The small molecule below binds the protein below.
Small molecule (SMILES): Cn1cc(CNc2cc(OC[C@H]3C[C@@H]3c3ccccn3)nc3ccnn23)cn1

Sequence of chain 1.A:
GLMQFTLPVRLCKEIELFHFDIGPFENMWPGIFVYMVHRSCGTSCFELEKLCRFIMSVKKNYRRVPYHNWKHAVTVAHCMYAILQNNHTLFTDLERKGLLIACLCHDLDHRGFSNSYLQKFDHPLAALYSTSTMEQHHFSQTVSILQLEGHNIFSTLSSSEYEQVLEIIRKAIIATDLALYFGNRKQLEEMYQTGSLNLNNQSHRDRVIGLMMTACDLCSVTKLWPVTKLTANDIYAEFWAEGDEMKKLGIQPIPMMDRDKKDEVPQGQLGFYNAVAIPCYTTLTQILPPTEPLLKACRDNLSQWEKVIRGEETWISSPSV

Binding-site contacts:
Ligand atom C contacts residue PHE285 of chain 1.A at 3.4 Å (hydrophobic).
Ligand atom N22 contacts residue HIS81 of chain 1.A at 3.4 Å.
Ligand atom N18 contacts residue TYR249 of chain 1.A at 2.6 Å (h-bond).
Ligand atom C20 contacts residue VAL234 of chain 1.A at 3.5 Å (hydrophobic).
Ligand atom C14 contacts residue MET269 of chain 1.A at 3.7 Å (hydrophobic).
Ligand atom N18 contacts residue GLY281 of chain 1.A at 3.6 Å.
Ligand atom C9 contacts residue GLN282 of chain 1.A at 3.3 Å.
Ligand atom C21 contacts residue ILE248 of chain 1.A at 3.8 Å (hydrophobic).
Ligand atom C20 contacts residue ILE248 of chain 1.A at 3.5 Å (hydrophobic).
Ligand atom C16 contacts residue MET269 of chain 1.A at 3.7 Å (hydrophobic).
Ligand atom N4 contacts residue ILE248 of chain 1.A at 3.7 Å.
Ligand atom N19 contacts residue ILE248 of chain 1.A at 3.5 Å.
Ligand atom C12 contacts residue TYR249 of chain 1.A at 3.4 Å (hydrophobic).
Ligand atom N23 contacts residue HIS81 of chain 1.A at 3.3 Å.
Ligand atom C21 contacts residue PHE285 of chain 1.A at 3.7 Å (hydrophobic).
Ligand atom C21 contacts residue GLN282 of chain 1.A at 3.5 Å.
Ligand atom C17 contacts residue TYR249 of chain 1.A at 3.6 Å (hydrophobic).
Ligand atom N22 contacts residue PHE252 of chain 1.A at 3.5 Å.
Ligand atom C15 contacts residue MET269 of chain 1.A at 3.7 Å (hydrophobic).
Ligand atom N contacts residue PHE285 of chain 1.A at 3.7 Å.
Ligand atom N5 contacts residue LEU231 of chain 1.A at 3.5 Å.
Ligand atom C25 contacts residue PHE252 of chain 1.A at 3.6 Å (hydrophobic).
Ligand atom C12 contacts residue GLY281 of chain 1.A at 3.5 Å.
Ligand atom N contacts residue GLN282 of chain 1.A at 3.2 Å (h-bond).
Ligand atom N23 contacts residue PHE252 of chain 1.A at 3.5 Å.
Ligand atom C25 contacts residue HIS81 of chain 1.A at 3.6 Å.
Ligand atom C13 contacts residue GLY281 of chain 1.A at 3.5 Å.
Ligand atom N4 contacts residue PHE285 of chain 1.A at 3.6 Å.
Ligand atom N18 contacts residue MET269 of chain 1.A at 3.8 Å.
Ligand atom C14 contacts residue GLY281 of chain 1.A at 3.6 Å.
Ligand atom O contacts residue PHE252 of chain 1.A at 3.4 Å.
Ligand atom C17 contacts residue MET269 of chain 1.A at 3.8 Å (hydrophobic).
Ligand atom C13 contacts residue TYR249 of chain 1.A at 3.4 Å (hydrophobic).
Ligand atom C20 contacts residue SER233 of chain 1.A at 3.4 Å.
Ligand atom C9 contacts residue TYR249 of chain 1.A at 3.5 Å (hydrophobic).
Ligand atom C10 contacts residue TYR249 of chain 1.A at 3.4 Å (hydrophobic).
Ligand atom C25 contacts residue TYR80 of chain 1.A at 3.8 Å (hydrophobic).
Ligand atom C1 contacts residue PHE285 of chain 1.A at 3.8 Å (hydrophobic).
Ligand atom C13 contacts residue MET269 of chain 1.A at 3.7 Å (hydrophobic).
Ligand atom C3 contacts residue PHE285 of chain 1.A at 3.7 Å (hydrophobic).